Binding-site contacts:
Ligand atom OAD contacts residue VAL403 of chain 1.A at 3.9 Å.
Ligand atom OAV contacts residue TRP421 of chain 1.A at 3.6 Å.
Ligand atom CAX contacts residue LYS182 of chain 1.A at 2.5 Å.
Ligand atom CAX contacts residue GLU178 of chain 1.A at 3.4 Å.
Ligand atom CAL contacts residue TYR97 of chain 1.A at 3.7 Å (hydrophobic).
Ligand atom OAV contacts residue LYS182 of chain 1.A at 3.1 Å (salt-bridge).
Ligand atom NAT contacts residue LYS182 of chain 1.A at 3.2 Å (salt-bridge).
Ligand atom CAL contacts residue ASP96 of chain 1.A at 3.8 Å.
Ligand atom CBF contacts residue TYR429 of chain 1.A at 3.5 Å (hydrophobic).
Ligand atom CAE contacts residue MET100 of chain 1.A at 4.0 Å (hydrophobic).
Ligand atom CAY contacts residue LYS182 of chain 1.A at 3.9 Å.
Ligand atom OAD contacts residue VAL185 of chain 1.A at 3.1 Å.
Ligand atom OAV contacts residue VAL403 of chain 1.A at 3.6 Å.
Ligand atom CAW contacts residue GLU178 of chain 1.A at 3.5 Å.
Ligand atom CBG contacts residue TRP396 of chain 1.A at 3.4 Å (hydrophobic).
Ligand atom CBE contacts residue TYR429 of chain 1.A at 3.7 Å (hydrophobic).
Ligand atom CAN contacts residue TYR97 of chain 1.A at 3.8 Å (hydrophobic).
Ligand atom CAF contacts residue ILE399 of chain 1.A at 3.9 Å (hydrophobic).
Ligand atom CAE contacts residue VAL403 of chain 1.A at 3.7 Å (hydrophobic).
Ligand atom CAK contacts residue ASP96 of chain 1.A at 3.3 Å.
Ligand atom CAQ contacts residue ILE425 of chain 1.A at 3.7 Å (hydrophobic).
Ligand atom OAA contacts residue TYR97 of chain 1.A at 3.2 Å (h-bond).
Ligand atom CAR contacts residue ASP96 of chain 1.A at 4.1 Å.
Ligand atom CBD contacts residue ASP96 of chain 1.A at 3.2 Å.
Ligand atom NAJ contacts residue ASP96 of chain 1.A at 2.6 Å (salt-bridge).
Ligand atom CAH contacts residue ILE399 of chain 1.A at 3.6 Å (hydrophobic).
Ligand atom CBE contacts residue TRP396 of chain 1.A at 4.0 Å (hydrophobic).
Ligand atom CBE contacts residue ASP96 of chain 1.A at 3.6 Å.
Ligand atom CBD contacts residue TRP396 of chain 1.A at 3.9 Å (hydrophobic).
Ligand atom CAF contacts residue VAL403 of chain 1.A at 3.8 Å (hydrophobic).
Ligand atom OAS contacts residue ASP96 of chain 1.A at 3.4 Å (salt-bridge).
Ligand atom CAL contacts residue MET100 of chain 1.A at 4.0 Å (hydrophobic).
Ligand atom CAI contacts residue ASP96 of chain 1.A at 3.7 Å.
Ligand atom CAU contacts residue LYS182 of chain 1.A at 2.5 Å.
Ligand atom CAE contacts residue HIS400 of chain 1.A at 4.0 Å.
Ligand atom CAF contacts residue MET100 of chain 1.A at 4.0 Å (hydrophobic).
Ligand atom CAW contacts residue LYS182 of chain 1.A at 1.5 Å.
Ligand atom CAK contacts residue MET100 of chain 1.A at 3.5 Å (hydrophobic).
Ligand atom CAO contacts residue VAL403 of chain 1.A at 4.1 Å (hydrophobic).
Ligand atom OAZ contacts residue LYS406 of chain 1.A at 3.9 Å.

Sequence of chain 1.A:
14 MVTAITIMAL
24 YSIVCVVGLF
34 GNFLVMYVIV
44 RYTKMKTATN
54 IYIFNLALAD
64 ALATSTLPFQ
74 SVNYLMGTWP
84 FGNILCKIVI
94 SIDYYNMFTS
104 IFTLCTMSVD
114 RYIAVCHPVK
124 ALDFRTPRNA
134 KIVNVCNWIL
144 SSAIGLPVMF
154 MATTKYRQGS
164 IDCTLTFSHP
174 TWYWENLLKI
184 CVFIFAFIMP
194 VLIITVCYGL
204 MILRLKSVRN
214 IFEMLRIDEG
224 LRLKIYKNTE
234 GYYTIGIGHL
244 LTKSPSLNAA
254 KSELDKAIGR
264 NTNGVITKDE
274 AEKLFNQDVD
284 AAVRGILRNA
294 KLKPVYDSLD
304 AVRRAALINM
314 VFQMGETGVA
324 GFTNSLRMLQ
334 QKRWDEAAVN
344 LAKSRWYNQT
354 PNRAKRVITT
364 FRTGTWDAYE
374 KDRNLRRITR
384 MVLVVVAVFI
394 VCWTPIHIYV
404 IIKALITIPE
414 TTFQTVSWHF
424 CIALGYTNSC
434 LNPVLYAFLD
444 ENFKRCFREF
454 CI

The small molecule below binds the protein below.
Small molecule (SMILES): COC(=O)CCC(=O)N[C@@H]1CC[C@@]2(O)[C@H]3Cc4ccc(O)c5c4[C@@]2(CCN3CC2CC2)[C@H]1O5